Binding-site contacts:
Ligand atom O5 contacts residue ASN613 of chain 1.C at 2.3 Å (h-bond).
Ligand atom C7 contacts residue ASN613 of chain 1.C at 3.0 Å.
Ligand atom C2 contacts residue ASN613 of chain 1.C at 2.4 Å.
Ligand atom C8 contacts residue ASN613 of chain 1.C at 4.3 Å.
Ligand atom C4 contacts residue ASN613 of chain 1.C at 4.2 Å.
Ligand atom C5 contacts residue ASN613 of chain 1.C at 3.6 Å.
Ligand atom O5 contacts residue THR615 of chain 1.C at 4.2 Å.
Ligand atom N2 contacts residue ASN613 of chain 1.C at 2.9 Å (h-bond).
Ligand atom C1 contacts residue ASN613 of chain 1.C at 1.4 Å.
Ligand atom O6 contacts residue THR615 of chain 1.C at 4.1 Å.
Ligand atom C3 contacts residue ASN613 of chain 1.C at 3.8 Å.
Ligand atom O6 contacts residue ASN613 of chain 1.C at 4.5 Å.
Ligand atom O7 contacts residue ASN613 of chain 1.C at 2.8 Å (h-bond).

The protein below binds the small molecule below.
Small molecule (SMILES): CC(=O)N[C@@H]1[C@@H](O)[C@H](O)[C@@H](CO)O[C@H]1O

Sequence of chain 1.C:
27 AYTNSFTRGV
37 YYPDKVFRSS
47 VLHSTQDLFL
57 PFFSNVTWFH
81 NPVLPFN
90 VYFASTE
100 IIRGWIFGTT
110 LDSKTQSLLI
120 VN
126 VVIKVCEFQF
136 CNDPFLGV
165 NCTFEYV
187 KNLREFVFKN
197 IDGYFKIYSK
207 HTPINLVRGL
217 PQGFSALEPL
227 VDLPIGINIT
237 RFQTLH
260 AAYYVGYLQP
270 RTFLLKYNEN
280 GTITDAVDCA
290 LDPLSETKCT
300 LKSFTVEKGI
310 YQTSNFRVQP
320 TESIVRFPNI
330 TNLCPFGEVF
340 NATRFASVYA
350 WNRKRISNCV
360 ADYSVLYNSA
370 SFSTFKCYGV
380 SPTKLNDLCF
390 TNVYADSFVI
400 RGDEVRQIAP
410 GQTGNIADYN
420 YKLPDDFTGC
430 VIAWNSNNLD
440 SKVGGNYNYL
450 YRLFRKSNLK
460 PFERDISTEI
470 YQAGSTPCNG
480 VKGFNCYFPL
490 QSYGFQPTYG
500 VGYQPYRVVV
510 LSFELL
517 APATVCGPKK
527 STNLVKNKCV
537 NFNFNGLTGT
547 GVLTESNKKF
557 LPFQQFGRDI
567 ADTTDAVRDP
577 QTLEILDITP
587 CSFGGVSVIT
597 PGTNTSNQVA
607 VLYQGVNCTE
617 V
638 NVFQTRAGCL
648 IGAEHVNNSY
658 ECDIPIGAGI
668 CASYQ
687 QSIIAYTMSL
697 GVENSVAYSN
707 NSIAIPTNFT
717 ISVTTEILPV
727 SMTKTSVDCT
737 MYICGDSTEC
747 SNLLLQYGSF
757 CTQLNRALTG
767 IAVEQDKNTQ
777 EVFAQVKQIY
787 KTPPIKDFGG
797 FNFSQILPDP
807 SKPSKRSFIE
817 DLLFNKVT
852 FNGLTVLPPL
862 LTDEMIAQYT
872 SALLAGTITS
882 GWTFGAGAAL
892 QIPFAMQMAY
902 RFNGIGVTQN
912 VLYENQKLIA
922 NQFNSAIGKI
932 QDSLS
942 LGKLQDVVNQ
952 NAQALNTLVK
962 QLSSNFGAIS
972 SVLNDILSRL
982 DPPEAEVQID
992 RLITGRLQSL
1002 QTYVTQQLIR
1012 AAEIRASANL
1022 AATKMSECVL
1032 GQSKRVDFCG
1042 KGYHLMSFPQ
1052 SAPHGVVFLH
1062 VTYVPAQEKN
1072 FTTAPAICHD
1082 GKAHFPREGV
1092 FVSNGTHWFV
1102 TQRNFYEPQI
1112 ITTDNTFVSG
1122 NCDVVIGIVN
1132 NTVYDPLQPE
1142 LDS